Binding-site contacts:
Ligand atom C6 contacts residue ASN114 of chain 1.C at 3.8 Å.
Ligand atom O7 contacts residue ARG89 of chain 1.C at 4.0 Å.
Ligand atom O7 contacts residue ARG85 of chain 1.C at 4.4 Å.
Ligand atom C8 contacts residue GLU84 of chain 1.C at 3.3 Å.
Ligand atom C4 contacts residue ASN114 of chain 1.C at 3.5 Å.
Ligand atom C7 contacts residue ASN114 of chain 1.C at 3.4 Å.
Ligand atom O3 contacts residue GLU84 of chain 1.C at 2.9 Å (salt-bridge).
Ligand atom C7 contacts residue GLU84 of chain 1.C at 2.9 Å.
Ligand atom C5 contacts residue ASN114 of chain 1.C at 3.5 Å.
Ligand atom N2 contacts residue ASN114 of chain 1.C at 3.2 Å (h-bond).
Ligand atom O7 contacts residue GLU84 of chain 1.C at 3.1 Å (salt-bridge).
Ligand atom O7 contacts residue ASN114 of chain 1.C at 2.9 Å (h-bond).
Ligand atom C1 contacts residue ASN114 of chain 1.C at 1.4 Å.
Ligand atom C2 contacts residue GLU84 of chain 1.C at 3.8 Å.
Ligand atom C3 contacts residue GLU84 of chain 1.C at 3.9 Å.
Ligand atom O5 contacts residue ASN114 of chain 1.C at 2.3 Å (h-bond).
Ligand atom C3 contacts residue ASN114 of chain 1.C at 3.7 Å.
Ligand atom O6 contacts residue ASN114 of chain 1.C at 4.3 Å.
Ligand atom N2 contacts residue GLU84 of chain 1.C at 3.3 Å (salt-bridge).
Ligand atom C2 contacts residue ASN114 of chain 1.C at 2.4 Å.

Sequence of chain 1.C:
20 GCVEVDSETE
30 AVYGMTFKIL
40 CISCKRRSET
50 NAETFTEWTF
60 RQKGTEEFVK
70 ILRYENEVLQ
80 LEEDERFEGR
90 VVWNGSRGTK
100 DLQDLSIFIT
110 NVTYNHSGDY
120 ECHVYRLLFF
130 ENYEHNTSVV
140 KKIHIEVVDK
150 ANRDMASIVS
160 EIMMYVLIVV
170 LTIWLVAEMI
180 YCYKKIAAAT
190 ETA

The small molecule below binds the protein below.
Small molecule (SMILES): CC(=O)N[C@@H]1[C@@H](O)[C@H](O)[C@@H](CO)O[C@H]1O